Sequence of chain 1.B:
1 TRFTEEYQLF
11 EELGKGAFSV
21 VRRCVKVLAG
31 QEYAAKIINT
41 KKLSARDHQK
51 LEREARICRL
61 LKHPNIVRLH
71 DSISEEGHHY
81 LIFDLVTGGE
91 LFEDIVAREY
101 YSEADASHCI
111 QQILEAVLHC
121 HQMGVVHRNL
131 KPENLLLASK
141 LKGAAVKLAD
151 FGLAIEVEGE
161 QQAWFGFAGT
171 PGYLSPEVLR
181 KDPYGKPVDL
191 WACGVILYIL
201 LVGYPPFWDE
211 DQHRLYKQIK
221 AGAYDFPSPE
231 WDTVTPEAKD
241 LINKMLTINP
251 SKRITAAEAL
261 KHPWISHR

Binding-site contacts:
Ligand atom C13 contacts residue LEU13 of chain 1.B at 4.2 Å (hydrophobic).
Ligand atom C6 contacts residue PHE83 of chain 1.B at 4.1 Å (hydrophobic).
Ligand atom O6 contacts residue GLY89 of chain 1.B at 4.0 Å.
Ligand atom C7 contacts residue VAL86 of chain 1.B at 3.4 Å (hydrophobic).
Ligand atom C6 contacts residue ASP84 of chain 1.B at 3.5 Å.
Ligand atom O4 contacts residue LEU13 of chain 1.B at 4.0 Å.
Ligand atom O contacts residue ALA34 of chain 1.B at 3.4 Å.
Ligand atom C6 contacts residue VAL86 of chain 1.B at 4.0 Å (hydrophobic).
Ligand atom C6 contacts residue LEU136 of chain 1.B at 4.1 Å (hydrophobic).
Ligand atom O5 contacts residue LEU13 of chain 1.B at 3.9 Å.
Ligand atom O1 contacts residue VAL86 of chain 1.B at 4.2 Å.
Ligand atom O4 contacts residue GLU90 of chain 1.B at 3.7 Å.
Ligand atom C1 contacts residue ASP150 of chain 1.B at 3.7 Å.
Ligand atom C12 contacts residue LEU13 of chain 1.B at 3.4 Å (hydrophobic).
Ligand atom C3 contacts residue PHE83 of chain 1.B at 3.9 Å (hydrophobic).
Ligand atom N contacts residue ASP84 of chain 1.B at 2.8 Å (salt-bridge).
Ligand atom C7 contacts residue ASP84 of chain 1.B at 3.7 Å.
Ligand atom C7 contacts residue ALA34 of chain 1.B at 3.4 Å (hydrophobic).
Ligand atom O contacts residue LEU85 of chain 1.B at 3.3 Å.
Ligand atom N contacts residue VAL86 of chain 1.B at 3.5 Å (h-bond).
Ligand atom C contacts residue LYS36 of chain 1.B at 3.7 Å.
Ligand atom C contacts residue ASP150 of chain 1.B at 4.0 Å.
Ligand atom C10 contacts residue LEU13 of chain 1.B at 4.2 Å (hydrophobic).
Ligand atom C5 contacts residue PHE83 of chain 1.B at 4.1 Å (hydrophobic).
Ligand atom C5 contacts residue ALA34 of chain 1.B at 3.8 Å (hydrophobic).
Ligand atom O contacts residue ASP84 of chain 1.B at 3.7 Å.
Ligand atom C contacts residue VAL21 of chain 1.B at 4.0 Å (hydrophobic).
Ligand atom N contacts residue ALA34 of chain 1.B at 3.5 Å.
Ligand atom C2 contacts residue PHE83 of chain 1.B at 3.5 Å (hydrophobic).
Ligand atom C8 contacts residue VAL86 of chain 1.B at 3.6 Å (hydrophobic).
Ligand atom C4 contacts residue PHE83 of chain 1.B at 3.8 Å (hydrophobic).
Ligand atom C14 contacts residue LEU136 of chain 1.B at 4.0 Å (hydrophobic).
Ligand atom O1 contacts residue LEU136 of chain 1.B at 4.0 Å.
Ligand atom C11 contacts residue LEU136 of chain 1.B at 4.2 Å (hydrophobic).
Ligand atom N contacts residue LEU85 of chain 1.B at 4.2 Å.
Ligand atom O3 contacts residue LEU136 of chain 1.B at 4.1 Å.
Ligand atom C6 contacts residue VAL67 of chain 1.B at 3.8 Å (hydrophobic).
Ligand atom C8 contacts residue LEU136 of chain 1.B at 4.1 Å (hydrophobic).
Ligand atom O contacts residue VAL86 of chain 1.B at 2.7 Å (h-bond).
Ligand atom O1 contacts residue ALA34 of chain 1.B at 4.1 Å.

This protein binds this small molecule.
Small molecule (SMILES): CCCCCCCNC(=O)OC[C@@H]1O[C@H](OC)[C@H](O)[C@@H](O)[C@H]1O